Sequence of chain 1.D:
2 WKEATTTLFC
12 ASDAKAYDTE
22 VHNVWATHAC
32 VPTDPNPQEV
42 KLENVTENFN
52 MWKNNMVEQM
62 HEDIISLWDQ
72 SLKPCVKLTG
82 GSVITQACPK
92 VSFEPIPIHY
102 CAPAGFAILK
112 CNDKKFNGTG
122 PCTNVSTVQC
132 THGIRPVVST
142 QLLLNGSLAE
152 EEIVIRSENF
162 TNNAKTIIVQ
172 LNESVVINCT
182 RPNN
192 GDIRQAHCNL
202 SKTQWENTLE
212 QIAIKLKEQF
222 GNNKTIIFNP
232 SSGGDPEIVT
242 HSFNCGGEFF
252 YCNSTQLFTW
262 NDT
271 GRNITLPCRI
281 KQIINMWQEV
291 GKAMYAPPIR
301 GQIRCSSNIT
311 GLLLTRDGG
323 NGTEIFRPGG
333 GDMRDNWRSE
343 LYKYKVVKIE

Binding-site contacts:
Ligand atom O5 contacts residue ASN308 of chain 1.D at 2.4 Å (h-bond).
Ligand atom C3 contacts residue ASN308 of chain 1.D at 3.5 Å.
Ligand atom C7 contacts residue ASN308 of chain 1.D at 3.3 Å.
Ligand atom O7 contacts residue ASN308 of chain 1.D at 3.2 Å (h-bond).
Ligand atom N2 contacts residue ASN308 of chain 1.D at 2.8 Å (h-bond).
Ligand atom C3 contacts residue NAG1 of chain 1.Z at 3.7 Å.
Ligand atom C5 contacts residue ASN308 of chain 1.D at 3.6 Å.
Ligand atom C2 contacts residue ASN308 of chain 1.D at 2.1 Å.
Ligand atom N2 contacts residue NAG1 of chain 1.Z at 2.9 Å (h-bond).
Ligand atom C7 contacts residue SER306 of chain 1.D at 4.2 Å.
Ligand atom O3 contacts residue NAG1 of chain 1.Z at 2.9 Å (h-bond).
Ligand atom O7 contacts residue SER306 of chain 1.D at 3.4 Å (h-bond).
Ligand atom C7 contacts residue NAG1 of chain 1.Z at 4.0 Å.
Ligand atom C1 contacts residue ASN308 of chain 1.D at 1.4 Å.
Ligand atom C2 contacts residue NAG1 of chain 1.Z at 3.4 Å.
Ligand atom O3 contacts residue ASN308 of chain 1.D at 4.4 Å.
Ligand atom C4 contacts residue ASN308 of chain 1.D at 4.0 Å.

A small-molecule ligand and the protein it binds are described below.
Small molecule (SMILES): CC(=O)N[C@@H]1[C@@H](O)[C@H](O)[C@@H](CO)O[C@H]1O